The small molecule below binds the protein below.
Small molecule (SMILES): CC(=O)N[C@H]1CO[C@H](CO[C@@H]2O[C@@H](C)[C@@H](O)[C@@H](O)[C@@H]2O)[C@@H](O)[C@@H]1O

Sequence of chain 1.A:
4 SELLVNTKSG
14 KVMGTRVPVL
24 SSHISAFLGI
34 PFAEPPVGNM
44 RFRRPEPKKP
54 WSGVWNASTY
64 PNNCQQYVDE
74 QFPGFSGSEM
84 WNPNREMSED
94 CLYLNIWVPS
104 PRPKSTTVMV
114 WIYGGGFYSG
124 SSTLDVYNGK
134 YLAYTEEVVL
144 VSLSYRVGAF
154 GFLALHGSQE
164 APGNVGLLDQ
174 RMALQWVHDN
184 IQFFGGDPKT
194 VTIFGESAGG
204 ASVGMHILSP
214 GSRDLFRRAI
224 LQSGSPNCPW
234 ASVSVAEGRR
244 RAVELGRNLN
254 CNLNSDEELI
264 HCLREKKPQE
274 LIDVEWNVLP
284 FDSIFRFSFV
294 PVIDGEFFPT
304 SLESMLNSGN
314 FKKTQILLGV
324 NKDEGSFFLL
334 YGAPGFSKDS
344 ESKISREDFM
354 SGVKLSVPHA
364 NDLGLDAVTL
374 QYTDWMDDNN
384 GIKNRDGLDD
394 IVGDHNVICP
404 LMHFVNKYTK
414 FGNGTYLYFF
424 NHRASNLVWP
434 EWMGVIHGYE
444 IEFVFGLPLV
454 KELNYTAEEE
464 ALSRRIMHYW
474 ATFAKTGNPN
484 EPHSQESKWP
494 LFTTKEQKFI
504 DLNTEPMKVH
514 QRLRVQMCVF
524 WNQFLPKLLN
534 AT

Binding-site contacts:
Ligand atom O7 contacts residue ASN59 of chain 1.A at 3.2 Å (h-bond).
Ligand atom C6 contacts residue SER61 of chain 1.A at 4.0 Å.
Ligand atom O5 contacts residue SER61 of chain 1.A at 3.1 Å (h-bond).
Ligand atom C1 contacts residue SER61 of chain 1.A at 3.4 Å.
Ligand atom O5 contacts residue ASN59 of chain 1.A at 2.4 Å (h-bond).
Ligand atom C6 contacts residue THR62 of chain 1.A at 3.9 Å.
Ligand atom C8 contacts residue ASN59 of chain 1.A at 4.5 Å.
Ligand atom C5 contacts residue ASN59 of chain 1.A at 3.8 Å.
Ligand atom C1 contacts residue THR62 of chain 1.A at 4.5 Å.
Ligand atom N2 contacts residue ASN59 of chain 1.A at 3.0 Å (h-bond).
Ligand atom C7 contacts residue ASN59 of chain 1.A at 3.3 Å.
Ligand atom C4 contacts residue ASN59 of chain 1.A at 4.5 Å.
Ligand atom O6 contacts residue THR62 of chain 1.A at 4.3 Å.
Ligand atom C3 contacts residue ASN59 of chain 1.A at 4.0 Å.
Ligand atom C2 contacts residue ASN59 of chain 1.A at 2.6 Å.
Ligand atom C5 contacts residue SER61 of chain 1.A at 3.5 Å.
Ligand atom C1 contacts residue ASN59 of chain 1.A at 1.5 Å.